The small molecule below binds the protein below.
Small molecule (SMILES): OC[C@H]1O[C@@](CO)(O[C@H]2O[C@H](CO)[C@@H](O)[C@H](O)[C@H]2O)[C@@H](O)[C@@H]1O

Binding-site contacts:
Ligand atom O3 contacts residue TYR217 of chain 1.C at 3.0 Å (h-bond).
Ligand atom C6 contacts residue GLY148 of chain 1.C at 3.4 Å.
Ligand atom C4 contacts residue GLU213 of chain 1.C at 4.0 Å.
Ligand atom O3 contacts residue TYR370 of chain 1.C at 3.4 Å (h-bond).
Ligand atom C1 contacts residue THR274 of chain 1.C at 4.0 Å.
Ligand atom C3 contacts residue TYR370 of chain 1.C at 3.4 Å (hydrophobic).
Ligand atom O6 contacts residue PHE152 of chain 1.C at 3.0 Å.
Ligand atom O1 contacts residue TYR217 of chain 1.C at 3.7 Å.
Ligand atom O6 contacts residue PHE350 of chain 1.C at 3.7 Å.
Ligand atom C1 contacts residue ASN270 of chain 1.C at 3.3 Å.
Ligand atom O3 contacts residue GLU213 of chain 1.C at 2.2 Å (salt-bridge).
Ligand atom O2 contacts residue HIS214 of chain 1.C at 3.0 Å (h-bond).
Ligand atom O5 contacts residue PHE151 of chain 1.C at 3.7 Å.
Ligand atom C4 contacts residue TYR251 of chain 1.C at 4.1 Å (hydrophobic).
Ligand atom C3 contacts residue GLU213 of chain 1.C at 3.6 Å.
Ligand atom C4 contacts residue TYR370 of chain 1.C at 3.7 Å (hydrophobic).
Ligand atom C2 contacts residue TYR217 of chain 1.C at 4.2 Å (hydrophobic).
Ligand atom O4 contacts residue ASN270 of chain 1.C at 3.9 Å.
Ligand atom O5 contacts residue PHE151 of chain 1.C at 3.6 Å.
Ligand atom C2 contacts residue THR274 of chain 1.C at 3.5 Å.
Ligand atom C4 contacts residue TYR217 of chain 1.C at 4.2 Å (hydrophobic).
Ligand atom O4 contacts residue TYR251 of chain 1.C at 2.7 Å (h-bond).
Ligand atom O2 contacts residue TYR217 of chain 1.C at 4.1 Å.
Ligand atom O2 contacts residue TYR217 of chain 1.C at 4.1 Å.
Ligand atom C6 contacts residue PHE152 of chain 1.C at 3.9 Å (hydrophobic).
Ligand atom O6 contacts residue PHE151 of chain 1.C at 3.9 Å.
Ligand atom O4 contacts residue GLU213 of chain 1.C at 3.8 Å.
Ligand atom C6 contacts residue PHE350 of chain 1.C at 3.6 Å (hydrophobic).
Ligand atom O6 contacts residue GLY148 of chain 1.C at 2.8 Å (h-bond).
Ligand atom O6 contacts residue VAL147 of chain 1.C at 4.1 Å.
Ligand atom O4 contacts residue SER374 of chain 1.C at 4.2 Å.
Ligand atom C1 contacts residue PHE151 of chain 1.C at 3.8 Å (hydrophobic).
Ligand atom C5 contacts residue PHE152 of chain 1.C at 4.0 Å (hydrophobic).
Ligand atom O1 contacts residue ASN270 of chain 1.C at 3.4 Å (h-bond).
Ligand atom C3 contacts residue TYR217 of chain 1.C at 3.1 Å (hydrophobic).
Ligand atom O1 contacts residue HIS214 of chain 1.C at 3.8 Å.
Ligand atom O4 contacts residue TYR370 of chain 1.C at 2.8 Å (h-bond).
Ligand atom O2 contacts residue THR274 of chain 1.C at 3.0 Å (h-bond).
Ligand atom O6 contacts residue PHE151 of chain 1.C at 3.6 Å.
Ligand atom C4 contacts residue TRP277 of chain 1.C at 4.0 Å (hydrophobic).

Sequence of chain 1.C:
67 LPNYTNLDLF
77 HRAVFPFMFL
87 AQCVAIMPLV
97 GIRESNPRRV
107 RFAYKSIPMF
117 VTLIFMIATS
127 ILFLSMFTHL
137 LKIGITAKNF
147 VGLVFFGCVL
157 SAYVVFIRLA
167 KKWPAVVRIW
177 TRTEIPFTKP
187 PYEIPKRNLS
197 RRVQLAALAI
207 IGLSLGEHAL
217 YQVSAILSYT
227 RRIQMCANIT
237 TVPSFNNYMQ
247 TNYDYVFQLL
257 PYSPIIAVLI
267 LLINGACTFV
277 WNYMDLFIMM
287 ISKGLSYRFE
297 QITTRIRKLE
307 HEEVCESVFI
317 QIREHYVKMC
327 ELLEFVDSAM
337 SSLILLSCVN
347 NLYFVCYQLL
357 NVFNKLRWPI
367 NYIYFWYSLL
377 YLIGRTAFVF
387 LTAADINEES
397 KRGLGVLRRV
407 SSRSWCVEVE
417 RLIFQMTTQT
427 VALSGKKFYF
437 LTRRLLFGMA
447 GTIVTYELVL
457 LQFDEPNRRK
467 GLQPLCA